Sequence of chain 1.B:
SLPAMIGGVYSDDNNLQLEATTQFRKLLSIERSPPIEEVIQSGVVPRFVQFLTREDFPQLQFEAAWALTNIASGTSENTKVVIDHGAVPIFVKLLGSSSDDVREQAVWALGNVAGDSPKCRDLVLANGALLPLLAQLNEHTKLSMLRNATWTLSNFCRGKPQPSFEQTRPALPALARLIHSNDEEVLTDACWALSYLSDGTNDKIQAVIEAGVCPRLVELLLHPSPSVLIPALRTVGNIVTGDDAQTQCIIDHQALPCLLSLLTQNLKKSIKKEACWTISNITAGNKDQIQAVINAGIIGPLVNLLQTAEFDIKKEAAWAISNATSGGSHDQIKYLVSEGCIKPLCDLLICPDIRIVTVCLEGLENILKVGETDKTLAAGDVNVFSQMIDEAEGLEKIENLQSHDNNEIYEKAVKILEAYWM

Binding-site contacts:
Ligand atom NZ contacts residue ASN317 of chain 1.B at 2.8 Å (h-bond).
Ligand atom NH2 contacts residue ASN274 of chain 1.B at 3.3 Å (h-bond).
Ligand atom NH1 contacts residue GLU352 of chain 1.B at 2.8 Å (salt-bridge).
Ligand atom NH2 contacts residue GLU310 of chain 1.B at 3.3 Å (salt-bridge).
Ligand atom NZ contacts residue GLY278 of chain 1.B at 3.1 Å (h-bond).
Ligand atom NH2 contacts residue TRP355 of chain 1.B at 3.4 Å.
Ligand atom NH2 contacts residue GLU352 of chain 1.B at 3.1 Å (salt-bridge).
Ligand atom NZ contacts residue GLY236 of chain 1.B at 2.7 Å (h-bond).
Ligand atom CE contacts residue ASN317 of chain 1.B at 3.3 Å.
Ligand atom NZ contacts residue THR277 of chain 1.B at 3.3 Å (h-bond).
Ligand atom NE contacts residue ASN274 of chain 1.B at 2.7 Å (h-bond).
Ligand atom CD contacts residue GLY236 of chain 1.B at 3.4 Å.
Ligand atom CZ contacts residue TRP355 of chain 1.B at 3.5 Å (hydrophobic).
Ligand atom NH2 contacts residue SER316 of chain 1.B at 2.7 Å (h-bond).
Ligand atom NZ contacts residue ILE241 of chain 1.B at 3.3 Å.
Ligand atom N contacts residue ASN359 of chain 1.B at 2.9 Å (h-bond).
Ligand atom NH1 contacts residue TRP355 of chain 1.B at 3.4 Å.
Ligand atom O contacts residue ASN317 of chain 1.B at 3.0 Å (h-bond).
Ligand atom CZ contacts residue GLU352 of chain 1.B at 3.4 Å.
Ligand atom CA contacts residue ASN317 of chain 1.B at 3.4 Å.
Ligand atom NH1 contacts residue GLU310 of chain 1.B at 3.0 Å (salt-bridge).
Ligand atom N contacts residue GLU398 of chain 1.B at 2.9 Å (salt-bridge).
Ligand atom CZ contacts residue ASN274 of chain 1.B at 3.4 Å.
Ligand atom NZ contacts residue THR283 of chain 1.B at 3.0 Å (h-bond).
Ligand atom O contacts residue TRP355 of chain 1.B at 3.3 Å.
Ligand atom O contacts residue ASN359 of chain 1.B at 3.3 Å (h-bond).
Ligand atom NE contacts residue TRP355 of chain 1.B at 3.5 Å.
Ligand atom CE contacts residue GLY278 of chain 1.B at 3.3 Å.
Ligand atom CE contacts residue ASN238 of chain 1.B at 3.4 Å.
Ligand atom NH2 contacts residue ARG270 of chain 1.B at 2.8 Å (salt-bridge).
Ligand atom CG2 contacts residue GLU398 of chain 1.B at 3.2 Å.
Ligand atom NZ contacts residue VAL276 of chain 1.B at 2.8 Å (h-bond).
Ligand atom NZ contacts residue ASN238 of chain 1.B at 2.7 Å (h-bond).
Ligand atom NH2 contacts residue TRP313 of chain 1.B at 3.3 Å.
Ligand atom CE contacts residue GLY236 of chain 1.B at 3.5 Å.
Ligand atom N contacts residue ASN317 of chain 1.B at 3.0 Å (h-bond).
Ligand atom CB contacts residue ASN359 of chain 1.B at 3.5 Å.
Ligand atom O contacts residue THR277 of chain 1.B at 3.5 Å.
Ligand atom N contacts residue GLU398 of chain 1.B at 3.0 Å (salt-bridge).
Ligand atom CD1 contacts residue SER358 of chain 1.B at 3.3 Å.

This small molecule binds to this protein.
Small molecule (SMILES): CC(C)C[C@H](NC(=O)[C@@H](NC(=O)[C@@H](N)CO)C(C)C)C(=O)NCC(=O)N[C@@H](CCCCN)C(=O)N[C@@H](CCCN=C(N)N)C(=O)N[C@@H](CCCCN)C(=O)N[C@@H](CCCN=C(N)N)C(=O)N[C@H](C=O)Cc1cnc[nH]1